Sequence of chain 1.B:
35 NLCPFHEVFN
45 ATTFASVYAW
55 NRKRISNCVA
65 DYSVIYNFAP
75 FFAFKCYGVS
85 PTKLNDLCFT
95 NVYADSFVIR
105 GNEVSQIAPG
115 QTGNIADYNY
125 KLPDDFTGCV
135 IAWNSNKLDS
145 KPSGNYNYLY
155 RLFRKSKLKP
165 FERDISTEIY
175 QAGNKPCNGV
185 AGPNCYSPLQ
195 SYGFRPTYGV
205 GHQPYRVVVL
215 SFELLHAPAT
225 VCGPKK

Binding-site contacts:
Ligand atom O7 contacts residue HIS40 of chain 1.B at 2.9 Å (h-bond).
Ligand atom C1 contacts residue ASN44 of chain 1.B at 1.4 Å.
Ligand atom C3 contacts residue ASN44 of chain 1.B at 3.8 Å.
Ligand atom C7 contacts residue ASN44 of chain 1.B at 3.6 Å.
Ligand atom O7 contacts residue ASN44 of chain 1.B at 3.9 Å.
Ligand atom C1 contacts residue HIS40 of chain 1.B at 4.2 Å.
Ligand atom O5 contacts residue ASN44 of chain 1.B at 2.4 Å (h-bond).
Ligand atom C2 contacts residue HIS40 of chain 1.B at 4.1 Å.
Ligand atom C2 contacts residue ASN44 of chain 1.B at 2.5 Å.
Ligand atom C4 contacts residue ASN44 of chain 1.B at 4.2 Å.
Ligand atom C8 contacts residue ASN71 of chain 1.B at 4.2 Å.
Ligand atom C5 contacts residue ASN44 of chain 1.B at 3.7 Å.
Ligand atom C7 contacts residue HIS40 of chain 1.B at 3.2 Å.
Ligand atom C8 contacts residue HIS40 of chain 1.B at 3.9 Å.
Ligand atom N2 contacts residue ASN44 of chain 1.B at 2.9 Å (h-bond).
Ligand atom N2 contacts residue HIS40 of chain 1.B at 3.8 Å.

A small-molecule ligand and the protein it binds are described below.
Small molecule (SMILES): CC(=O)N[C@@H]1[C@@H](O)[C@H](O)[C@@H](CO)O[C@H]1O